This small molecule binds to this protein.
Small molecule (SMILES): CCOC(=O)CC[C@H](C[C@@H]1CCNC1=O)NC(=O)[C@H](CC(C)C)NC(=O)[C@@H](NC(=O)[C@H](CO)NC(=O)OC(C)(C)C)C(C)C

Sequence of chain 1.A:
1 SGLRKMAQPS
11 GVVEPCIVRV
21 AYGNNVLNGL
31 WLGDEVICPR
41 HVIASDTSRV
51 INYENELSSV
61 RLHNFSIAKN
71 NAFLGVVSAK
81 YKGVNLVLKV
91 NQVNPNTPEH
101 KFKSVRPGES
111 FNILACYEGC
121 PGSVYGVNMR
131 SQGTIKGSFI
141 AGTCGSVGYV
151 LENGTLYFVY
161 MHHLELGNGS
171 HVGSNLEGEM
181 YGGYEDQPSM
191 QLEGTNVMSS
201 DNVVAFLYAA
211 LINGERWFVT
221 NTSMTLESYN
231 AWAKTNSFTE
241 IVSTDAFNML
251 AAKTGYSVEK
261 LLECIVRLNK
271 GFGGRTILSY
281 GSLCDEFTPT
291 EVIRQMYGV

Binding-site contacts:
Ligand atom N49 contacts residue CYS144 of chain 1.A at 2.9 Å (h-bond).
Ligand atom N contacts residue SER189 of chain 1.A at 3.1 Å (h-bond).
Ligand atom O66 contacts residue HIS171 of chain 1.A at 3.4 Å.
Ligand atom C82 contacts residue HIS41 of chain 1.A at 3.8 Å.
Ligand atom O88 contacts residue ALA141 of chain 1.A at 3.6 Å.
Ligand atom CB contacts residue GLU165 of chain 1.A at 3.7 Å.
Ligand atom CD1 contacts residue GLN187 of chain 1.A at 3.5 Å.
Ligand atom O66 contacts residue PHE139 of chain 1.A at 3.4 Å.
Ligand atom CB contacts residue GLN187 of chain 1.A at 3.6 Å.
Ligand atom O contacts residue GLU165 of chain 1.A at 2.9 Å (salt-bridge).
Ligand atom C57 contacts residue CYS144 of chain 1.A at 2.7 Å (hydrophobic).
Ligand atom N contacts residue GLU165 of chain 1.A at 2.8 Å (salt-bridge).
Ligand atom CD1 contacts residue PRO188 of chain 1.A at 3.7 Å (hydrophobic).
Ligand atom C59 contacts residue CYS144 of chain 1.A at 3.2 Å (hydrophobic).
Ligand atom CB contacts residue SER189 of chain 1.A at 3.3 Å.
Ligand atom N49 contacts residue HIS163 of chain 1.A at 3.0 Å (h-bond).
Ligand atom O66 contacts residue GLU165 of chain 1.A at 3.4 Å.
Ligand atom C contacts residue GLU165 of chain 1.A at 3.5 Å.
Ligand atom N69 contacts residue PHE139 of chain 1.A at 3.4 Å (h-bond).
Ligand atom C contacts residue HIS163 of chain 1.A at 3.8 Å.
Ligand atom N69 contacts residue GLU165 of chain 1.A at 3.0 Å (salt-bridge).
Ligand atom C59 contacts residue ILE140 of chain 1.A at 3.8 Å (hydrophobic).
Ligand atom CA contacts residue GLU165 of chain 1.A at 3.3 Å.
Ligand atom C65 contacts residue GLU165 of chain 1.A at 3.5 Å.
Ligand atom O contacts residue PRO188 of chain 1.A at 3.3 Å (h-bond).
Ligand atom C5 contacts residue THR47 of chain 1.A at 3.6 Å.
Ligand atom OG contacts residue SER189 of chain 1.A at 2.7 Å (h-bond).
Ligand atom O contacts residue LEU164 of chain 1.A at 3.4 Å.
Ligand atom O66 contacts residue HIS162 of chain 1.A at 2.7 Å (h-bond).
Ligand atom C59 contacts residue HIS162 of chain 1.A at 3.8 Å.
Ligand atom CA contacts residue SER189 of chain 1.A at 3.8 Å.
Ligand atom CD2 contacts residue ILE51 of chain 1.A at 3.5 Å (hydrophobic).
Ligand atom N contacts residue PRO188 of chain 1.A at 3.8 Å.
Ligand atom O1 contacts residue GLY167 of chain 1.A at 3.5 Å.
Ligand atom CA contacts residue HIS163 of chain 1.A at 3.6 Å.
Ligand atom O88 contacts residue GLY142 of chain 1.A at 2.7 Å (h-bond).
Ligand atom C65 contacts residue HIS162 of chain 1.A at 3.7 Å.
Ligand atom C82 contacts residue CYS144 of chain 1.A at 2.8 Å (hydrophobic).
Ligand atom C63 contacts residue CYS144 of chain 1.A at 1.9 Å (hydrophobic).
Ligand atom OG contacts residue GLN191 of chain 1.A at 3.5 Å.